Sequence of chain 1.C:
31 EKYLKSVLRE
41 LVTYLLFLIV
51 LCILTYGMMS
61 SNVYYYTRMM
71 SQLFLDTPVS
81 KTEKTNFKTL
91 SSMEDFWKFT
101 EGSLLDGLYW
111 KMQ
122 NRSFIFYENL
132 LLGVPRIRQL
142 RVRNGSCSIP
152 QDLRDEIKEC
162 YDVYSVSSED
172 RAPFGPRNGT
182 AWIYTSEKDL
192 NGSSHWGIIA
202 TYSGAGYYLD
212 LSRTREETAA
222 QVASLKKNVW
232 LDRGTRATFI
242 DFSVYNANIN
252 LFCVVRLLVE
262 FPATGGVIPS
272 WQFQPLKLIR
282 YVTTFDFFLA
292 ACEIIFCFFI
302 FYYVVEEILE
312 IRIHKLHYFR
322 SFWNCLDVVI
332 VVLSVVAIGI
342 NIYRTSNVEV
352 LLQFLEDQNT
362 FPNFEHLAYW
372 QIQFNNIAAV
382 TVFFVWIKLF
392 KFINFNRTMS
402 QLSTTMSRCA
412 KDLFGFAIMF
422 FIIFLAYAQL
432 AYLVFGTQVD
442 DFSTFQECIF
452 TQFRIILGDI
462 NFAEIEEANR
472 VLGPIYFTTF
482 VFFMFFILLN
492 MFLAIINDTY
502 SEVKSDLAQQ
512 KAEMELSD

Binding-site contacts:
Ligand atom C1 contacts residue ASN145 of chain 1.C at 1.4 Å.
Ligand atom O5 contacts residue GLU160 of chain 1.C at 4.4 Å.
Ligand atom C4 contacts residue ASN145 of chain 1.C at 4.1 Å.
Ligand atom C3 contacts residue ASN145 of chain 1.C at 3.8 Å.
Ligand atom C5 contacts residue ASN145 of chain 1.C at 3.6 Å.
Ligand atom C1 contacts residue GLU160 of chain 1.C at 3.8 Å.
Ligand atom C5 contacts residue LYS159 of chain 1.C at 3.9 Å.
Ligand atom C6 contacts residue LYS159 of chain 1.C at 4.1 Å.
Ligand atom C2 contacts residue ASN145 of chain 1.C at 2.4 Å.
Ligand atom C7 contacts residue GLU160 of chain 1.C at 4.0 Å.
Ligand atom O5 contacts residue ASN145 of chain 1.C at 2.3 Å (h-bond).
Ligand atom N2 contacts residue ASN145 of chain 1.C at 3.0 Å (h-bond).
Ligand atom O7 contacts residue ASN145 of chain 1.C at 2.9 Å (h-bond).
Ligand atom C8 contacts residue GLU160 of chain 1.C at 4.0 Å.
Ligand atom O6 contacts residue GLY146 of chain 1.C at 4.1 Å.
Ligand atom O6 contacts residue ASN145 of chain 1.C at 4.1 Å.
Ligand atom C7 contacts residue ASN145 of chain 1.C at 3.2 Å.
Ligand atom N2 contacts residue GLU160 of chain 1.C at 3.8 Å.
Ligand atom C8 contacts residue ASN145 of chain 1.C at 4.5 Å.

A protein and the small-molecule ligand that binds it are described below.
Small molecule (SMILES): CC(=O)N[C@@H]1[C@@H](O)[C@H](O)[C@@H](CO)O[C@H]1O